A small-molecule ligand and the protein it binds are described below.
Small molecule (SMILES): CC(C)=CCC/C(C)=C/CC/C(C)=C/COC(CO)CO

Sequence of chain 1.C:
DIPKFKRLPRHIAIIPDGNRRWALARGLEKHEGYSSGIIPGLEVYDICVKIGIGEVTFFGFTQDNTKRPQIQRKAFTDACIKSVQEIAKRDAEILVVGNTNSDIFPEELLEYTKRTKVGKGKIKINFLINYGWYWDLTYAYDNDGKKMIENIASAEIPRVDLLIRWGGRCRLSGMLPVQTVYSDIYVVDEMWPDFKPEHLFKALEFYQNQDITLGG

Binding-site contacts:
Ligand atom C17 contacts residue FV31 of chain 1.T at 0.4 Å.
Ligand atom C3 contacts residue FQF1 of chain 1.S at 0.8 Å.
Ligand atom C9 contacts residue FQF1 of chain 1.S at 0.8 Å.
Ligand atom C17 contacts residue FQF1 of chain 1.S at 0.7 Å.
Ligand atom O5 contacts residue FV31 of chain 1.T at 1.2 Å (h-bond).
Ligand atom C15 contacts residue FV31 of chain 1.T at 0.3 Å.
Ligand atom C14 contacts residue FQF1 of chain 1.S at 0.9 Å.
Ligand atom O7 contacts residue FV31 of chain 1.T at 0.4 Å (h-bond).
Ligand atom C11 contacts residue FQF1 of chain 1.S at 1.0 Å.
Ligand atom C31 contacts residue FV31 of chain 1.T at 0.9 Å.
Ligand atom C10 contacts residue FV31 of chain 1.T at 1.9 Å.
Ligand atom C18 contacts residue FQF1 of chain 1.S at 0.7 Å.
Ligand atom C2 contacts residue FQF1 of chain 1.S at 1.2 Å.
Ligand atom C20 contacts residue FV31 of chain 1.T at 0.4 Å.
Ligand atom C14 contacts residue FV31 of chain 1.T at 0.8 Å.
Ligand atom C7 contacts residue FQF1 of chain 1.S at 0.8 Å.
Ligand atom C18 contacts residue FV31 of chain 1.T at 0.4 Å.
Ligand atom C8 contacts residue FV31 of chain 1.T at 0.7 Å.
Ligand atom C13 contacts residue FV31 of chain 1.T at 0.5 Å.
Ligand atom C15 contacts residue FQF1 of chain 1.S at 0.6 Å.
Ligand atom C16 contacts residue FQF1 of chain 1.S at 0.6 Å.
Ligand atom C16 contacts residue FV31 of chain 1.T at 0.3 Å.
Ligand atom C8 contacts residue FQF1 of chain 1.S at 0.7 Å.
Ligand atom C12 contacts residue FV31 of chain 1.T at 0.5 Å.
Ligand atom C19 contacts residue FQF1 of chain 1.S at 0.7 Å.
Ligand atom C12 contacts residue FQF1 of chain 1.S at 0.8 Å.
Ligand atom O6 contacts residue FV31 of chain 1.T at 0.7 Å.
Ligand atom C19 contacts residue FV31 of chain 1.T at 0.5 Å.
Ligand atom C2 contacts residue FV31 of chain 1.T at 1.0 Å.
Ligand atom C31 contacts residue FQF1 of chain 1.S at 1.1 Å.
Ligand atom C20 contacts residue FQF1 of chain 1.S at 0.7 Å.
Ligand atom O5 contacts residue FQF1 of chain 1.S at 1.1 Å (h-bond).
Ligand atom C9 contacts residue FV31 of chain 1.T at 0.7 Å.
Ligand atom C3 contacts residue FV31 of chain 1.T at 0.9 Å.
Ligand atom C6 contacts residue FQF1 of chain 1.S at 0.6 Å.
Ligand atom C7 contacts residue FV31 of chain 1.T at 0.8 Å.
Ligand atom C13 contacts residue FQF1 of chain 1.S at 0.7 Å.
Ligand atom C6 contacts residue FV31 of chain 1.T at 0.6 Å.
Ligand atom C11 contacts residue FV31 of chain 1.T at 0.8 Å.
Ligand atom O7 contacts residue FQF1 of chain 1.S at 1.0 Å (h-bond).